Sequence of chain 2.C:
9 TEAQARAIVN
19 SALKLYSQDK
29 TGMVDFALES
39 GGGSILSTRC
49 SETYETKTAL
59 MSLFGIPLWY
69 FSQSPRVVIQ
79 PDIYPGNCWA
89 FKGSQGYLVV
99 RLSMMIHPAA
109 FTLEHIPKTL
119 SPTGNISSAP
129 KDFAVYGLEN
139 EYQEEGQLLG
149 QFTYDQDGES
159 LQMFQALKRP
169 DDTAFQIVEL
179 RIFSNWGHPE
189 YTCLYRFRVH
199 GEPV

The small molecule below binds the protein below.
Small molecule (SMILES): CC(C)[C@H](NC(=O)[C@@H]1CCCN1C(=O)[C@@H]1CCCN1)C(=O)O

Sequence of chain 2.B:
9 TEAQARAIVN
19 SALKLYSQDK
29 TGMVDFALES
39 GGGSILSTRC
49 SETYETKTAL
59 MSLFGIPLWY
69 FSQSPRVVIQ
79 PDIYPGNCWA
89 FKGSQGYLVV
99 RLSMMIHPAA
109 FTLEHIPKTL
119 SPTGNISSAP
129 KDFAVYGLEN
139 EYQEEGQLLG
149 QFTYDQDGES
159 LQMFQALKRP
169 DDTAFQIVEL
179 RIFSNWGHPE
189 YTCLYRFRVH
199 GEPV

Binding-site contacts:
Ligand atom CB contacts residue SER38 of chain 2.B at 4.0 Å.
Ligand atom CA contacts residue TYR193 of chain 2.C at 3.2 Å (hydrophobic).
Ligand atom CG contacts residue THR54 of chain 2.C at 3.2 Å.
Ligand atom CD contacts residue THR54 of chain 2.C at 3.3 Å.
Ligand atom OXT contacts residue SER126 of chain 2.C at 2.7 Å (h-bond).
Ligand atom N contacts residue TYR189 of chain 2.C at 3.8 Å.
Ligand atom C contacts residue SER126 of chain 2.C at 3.8 Å.
Ligand atom CA contacts residue THR56 of chain 2.C at 3.4 Å.
Ligand atom CA contacts residue TYR189 of chain 2.C at 3.2 Å (hydrophobic).
Ligand atom C contacts residue CYS191 of chain 2.C at 4.0 Å (hydrophobic).
Ligand atom O contacts residue TYR193 of chain 2.C at 2.5 Å (h-bond).
Ligand atom CG contacts residue THR56 of chain 2.C at 3.4 Å.
Ligand atom O contacts residue SER126 of chain 2.C at 4.0 Å.
Ligand atom CG1 contacts residue GLY39 of chain 2.B at 3.9 Å.
Ligand atom C contacts residue CYS191 of chain 2.C at 4.0 Å (hydrophobic).
Ligand atom CG2 contacts residue PRO120 of chain 2.C at 3.8 Å (hydrophobic).
Ligand atom O contacts residue CYS86 of chain 2.C at 3.9 Å.
Ligand atom CD contacts residue GLY40 of chain 2.B at 3.8 Å.
Ligand atom CG1 contacts residue GLY84 of chain 2.C at 3.7 Å.
Ligand atom N contacts residue CYS191 of chain 2.C at 4.0 Å.
Ligand atom CB contacts residue ALA88 of chain 2.C at 3.8 Å (hydrophobic).
Ligand atom CB contacts residue CYS191 of chain 2.C at 3.6 Å (hydrophobic).
Ligand atom CB contacts residue TYR189 of chain 2.C at 3.4 Å (hydrophobic).
Ligand atom CB contacts residue GLY84 of chain 2.C at 4.0 Å.
Ligand atom N contacts residue THR56 of chain 2.C at 3.5 Å.
Ligand atom CA contacts residue GLY84 of chain 2.C at 4.0 Å.
Ligand atom CG contacts residue ALA88 of chain 2.C at 3.8 Å (hydrophobic).
Ligand atom OXT contacts residue CYS191 of chain 2.C at 3.5 Å (h-bond).
Ligand atom CB contacts residue TYR193 of chain 2.C at 3.7 Å (hydrophobic).
Ligand atom CG1 contacts residue PRO83 of chain 2.C at 4.1 Å (hydrophobic).
Ligand atom CB contacts residue THR56 of chain 2.C at 3.5 Å.
Ligand atom CD contacts residue THR56 of chain 2.C at 3.6 Å.
Ligand atom O contacts residue ILE114 of chain 2.C at 3.7 Å.
Ligand atom O contacts residue HIS113 of chain 2.C at 3.9 Å.
Ligand atom CB contacts residue THR54 of chain 2.C at 4.2 Å.
Ligand atom CG contacts residue GLY40 of chain 2.B at 3.3 Å.
Ligand atom O contacts residue TYR189 of chain 2.C at 4.0 Å.
Ligand atom O contacts residue GLY84 of chain 2.C at 3.6 Å.
Ligand atom CB contacts residue GLY40 of chain 2.B at 4.2 Å.
Ligand atom C contacts residue TYR193 of chain 2.C at 3.1 Å (hydrophobic).